This small molecule binds to this protein.
Small molecule (SMILES): CC(C)C[C@H](NC(=O)[C@@H](N)CC(C)C)C(=O)N[C@@H](Cc1ccccc1)C(=O)NCC(=O)N[C@@H](Cc1ccc(O)cc1)C(=O)N1CCC[C@H]1C(=O)N[C@H](C(=O)N[C@@H](Cc1ccc(O)cc1)C(=O)N[C@H](C(=O)O)C(C)C)C(C)C

Sequence of chain 1.A:
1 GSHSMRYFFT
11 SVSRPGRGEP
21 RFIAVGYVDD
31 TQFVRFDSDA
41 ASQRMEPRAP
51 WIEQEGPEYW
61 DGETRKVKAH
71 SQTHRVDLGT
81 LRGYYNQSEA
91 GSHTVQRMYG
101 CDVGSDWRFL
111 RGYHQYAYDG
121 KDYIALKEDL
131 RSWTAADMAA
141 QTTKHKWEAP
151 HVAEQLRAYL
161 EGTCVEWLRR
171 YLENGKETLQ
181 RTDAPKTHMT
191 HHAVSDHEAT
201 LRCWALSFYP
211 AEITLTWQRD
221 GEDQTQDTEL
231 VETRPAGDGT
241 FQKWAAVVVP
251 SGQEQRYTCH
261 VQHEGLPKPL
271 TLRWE

Binding-site contacts:
Ligand atom N contacts residue ASP77 of chain 1.A at 2.9 Å (salt-bridge).
Ligand atom OXT contacts residue THR143 of chain 1.A at 2.9 Å (h-bond).
Ligand atom CD2 contacts residue TYR7 of chain 1.A at 3.5 Å (hydrophobic).
Ligand atom CA contacts residue TYR7 of chain 1.A at 3.4 Å (hydrophobic).
Ligand atom O contacts residue THR73 of chain 1.A at 3.6 Å.
Ligand atom N contacts residue TYR99 of chain 1.A at 2.9 Å (h-bond).
Ligand atom CA contacts residue GLU63 of chain 1.A at 3.5 Å.
Ligand atom CD2 contacts residue PHE9 of chain 1.A at 3.6 Å (hydrophobic).
Ligand atom C contacts residue TYR7 of chain 1.A at 3.4 Å (hydrophobic).
Ligand atom OXT contacts residue TYR84 of chain 1.A at 2.7 Å (h-bond).
Ligand atom CD1 contacts residue VAL67 of chain 1.A at 3.5 Å (hydrophobic).
Ligand atom N contacts residue TYR171 of chain 1.A at 2.7 Å (h-bond).
Ligand atom O contacts residue TRP147 of chain 1.A at 3.6 Å (h-bond).
Ligand atom CA contacts residue ASP77 of chain 1.A at 3.6 Å.
Ligand atom CE1 contacts residue GLN155 of chain 1.A at 3.4 Å.
Ligand atom N contacts residue TYR7 of chain 1.A at 2.8 Å (h-bond).
Ligand atom O contacts residue TYR84 of chain 1.A at 3.6 Å.
Ligand atom CD2 contacts residue TYR99 of chain 1.A at 3.5 Å (hydrophobic).
Ligand atom OXT contacts residue LYS146 of chain 1.A at 3.2 Å (salt-bridge).
Ligand atom CB contacts residue GLU63 of chain 1.A at 3.5 Å.
Ligand atom CA contacts residue TYR171 of chain 1.A at 3.5 Å (hydrophobic).
Ligand atom CD1 contacts residue GLU63 of chain 1.A at 3.3 Å.
Ligand atom OH contacts residue GLN72 of chain 1.A at 3.3 Å (h-bond).
Ligand atom CG contacts residue LYS66 of chain 1.A at 3.5 Å.
Ligand atom N contacts residue GLU63 of chain 1.A at 2.8 Å (salt-bridge).
Ligand atom O contacts residue HIS70 of chain 1.A at 3.0 Å.
Ligand atom CB contacts residue TYR99 of chain 1.A at 3.4 Å (hydrophobic).
Ligand atom CG2 contacts residue ASP77 of chain 1.A at 3.4 Å.
Ligand atom CB contacts residue THR143 of chain 1.A at 3.6 Å.
Ligand atom C contacts residue TYR84 of chain 1.A at 3.6 Å (hydrophobic).
Ligand atom O contacts residue TYR159 of chain 1.A at 2.6 Å (h-bond).
Ligand atom C contacts residue LYS146 of chain 1.A at 3.3 Å.
Ligand atom CD1 contacts residue MET45 of chain 1.A at 3.6 Å (hydrophobic).
Ligand atom CD1 contacts residue TYR159 of chain 1.A at 3.4 Å (hydrophobic).
Ligand atom CG contacts residue GLU63 of chain 1.A at 3.5 Å.
Ligand atom O contacts residue TYR7 of chain 1.A at 3.5 Å.
Ligand atom O contacts residue LYS66 of chain 1.A at 2.9 Å (salt-bridge).
Ligand atom C contacts residue GLU63 of chain 1.A at 3.6 Å.
Ligand atom O contacts residue LYS146 of chain 1.A at 2.7 Å (salt-bridge).
Ligand atom O contacts residue TRP147 of chain 1.A at 2.8 Å (h-bond).